The small molecule below binds the protein below.
Small molecule (SMILES): CC(=O)N[C@@H]1[C@@H](O)[C@H](O)[C@@H](CO)O[C@H]1O

Binding-site contacts:
Ligand atom N2 contacts residue ASN254 of chain 3.A at 3.2 Å (h-bond).
Ligand atom C7 contacts residue ASN254 of chain 3.A at 3.3 Å.
Ligand atom C5 contacts residue THR256 of chain 3.A at 4.3 Å.
Ligand atom C1 contacts residue ASN254 of chain 3.A at 1.4 Å.
Ligand atom C4 contacts residue ASN254 of chain 3.A at 4.3 Å.
Ligand atom O5 contacts residue ASN254 of chain 3.A at 2.4 Å (h-bond).
Ligand atom O5 contacts residue GLU257 of chain 3.A at 4.4 Å.
Ligand atom O7 contacts residue ASN254 of chain 3.A at 3.1 Å (h-bond).
Ligand atom C6 contacts residue THR256 of chain 3.A at 4.0 Å.
Ligand atom C5 contacts residue ASN254 of chain 3.A at 3.6 Å.
Ligand atom C3 contacts residue ASN254 of chain 3.A at 4.0 Å.
Ligand atom C2 contacts residue ASN254 of chain 3.A at 2.7 Å.

Sequence of chain 3.A:
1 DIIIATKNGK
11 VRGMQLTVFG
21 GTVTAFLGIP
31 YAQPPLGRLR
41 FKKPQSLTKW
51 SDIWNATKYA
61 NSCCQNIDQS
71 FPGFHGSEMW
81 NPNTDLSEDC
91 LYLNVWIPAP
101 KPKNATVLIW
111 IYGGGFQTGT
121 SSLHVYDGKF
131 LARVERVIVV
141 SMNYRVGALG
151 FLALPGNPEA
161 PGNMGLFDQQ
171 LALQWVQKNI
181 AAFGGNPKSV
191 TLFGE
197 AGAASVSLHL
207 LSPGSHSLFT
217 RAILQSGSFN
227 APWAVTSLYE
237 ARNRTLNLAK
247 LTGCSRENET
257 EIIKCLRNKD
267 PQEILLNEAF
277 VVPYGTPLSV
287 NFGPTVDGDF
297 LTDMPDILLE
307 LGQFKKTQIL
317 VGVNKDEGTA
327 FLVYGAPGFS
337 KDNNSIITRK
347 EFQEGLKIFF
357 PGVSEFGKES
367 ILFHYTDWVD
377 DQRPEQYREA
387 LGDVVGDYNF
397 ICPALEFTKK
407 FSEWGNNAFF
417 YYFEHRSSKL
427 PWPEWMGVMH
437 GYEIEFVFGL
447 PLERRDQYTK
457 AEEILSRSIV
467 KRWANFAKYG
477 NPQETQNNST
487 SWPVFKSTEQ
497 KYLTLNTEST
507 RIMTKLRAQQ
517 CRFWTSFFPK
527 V